Sequence of chain 1.A:
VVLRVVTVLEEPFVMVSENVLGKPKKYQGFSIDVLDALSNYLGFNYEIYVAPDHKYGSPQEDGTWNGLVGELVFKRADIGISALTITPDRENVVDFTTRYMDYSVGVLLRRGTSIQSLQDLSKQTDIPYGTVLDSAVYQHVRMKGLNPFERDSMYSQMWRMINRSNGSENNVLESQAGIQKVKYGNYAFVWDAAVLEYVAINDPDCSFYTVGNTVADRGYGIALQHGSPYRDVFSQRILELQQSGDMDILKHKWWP

This protein binds this small molecule.
Small molecule (SMILES): O=C(O)c1cc(=O)c2ccc(Cl)cc2[nH]1

Binding-site contacts:
Ligand atom C5 contacts residue TRP193 of chain 1.A at 3.6 Å (hydrophobic).
Ligand atom O1 contacts residue SER137 of chain 1.A at 3.8 Å.
Ligand atom CL1 contacts residue VAL197 of chain 1.A at 3.5 Å.
Ligand atom N1 contacts residue THR87 of chain 1.A at 3.9 Å.
Ligand atom C6 contacts residue GLU12 of chain 1.A at 3.8 Å.
Ligand atom C9 contacts residue TYR58 of chain 1.A at 3.3 Å (hydrophobic).
Ligand atom O2 contacts residue TYR58 of chain 1.A at 3.6 Å.
Ligand atom C4 contacts residue GLU12 of chain 1.A at 3.9 Å.
Ligand atom O1 contacts residue ALA138 of chain 1.A at 3.4 Å (h-bond).
Ligand atom CL1 contacts residue ASP194 of chain 1.A at 3.5 Å.
Ligand atom CL1 contacts residue GLU12 of chain 1.A at 3.7 Å.
Ligand atom C10 contacts residue ARG92 of chain 1.A at 3.5 Å.
Ligand atom CL1 contacts residue PHE15 of chain 1.A at 3.3 Å.
Ligand atom C1 contacts residue ALA138 of chain 1.A at 3.7 Å (hydrophobic).
Ligand atom C5 contacts residue ASP194 of chain 1.A at 3.7 Å.
Ligand atom O2 contacts residue LEU86 of chain 1.A at 3.6 Å.
Ligand atom C7 contacts residue TYR222 of chain 1.A at 3.4 Å (hydrophobic).
Ligand atom C8 contacts residue TYR58 of chain 1.A at 3.6 Å (hydrophobic).
Ligand atom C10 contacts residue TYR58 of chain 1.A at 3.5 Å (hydrophobic).
Ligand atom N1 contacts residue ALA85 of chain 1.A at 3.1 Å (h-bond).
Ligand atom C2 contacts residue ALA138 of chain 1.A at 3.7 Å (hydrophobic).
Ligand atom C7 contacts residue ALA85 of chain 1.A at 3.3 Å (hydrophobic).
Ligand atom C6 contacts residue TYR222 of chain 1.A at 3.5 Å (hydrophobic).
Ligand atom C3 contacts residue TYR58 of chain 1.A at 3.8 Å (hydrophobic).
Ligand atom C8 contacts residue ALA85 of chain 1.A at 3.6 Å (hydrophobic).
Ligand atom C2 contacts residue TYR58 of chain 1.A at 3.9 Å (hydrophobic).
Ligand atom O2 contacts residue THR87 of chain 1.A at 2.9 Å (h-bond).
Ligand atom C10 contacts residue THR87 of chain 1.A at 3.6 Å.
Ligand atom O1 contacts residue TRP193 of chain 1.A at 3.8 Å.
Ligand atom CL1 contacts residue TYR222 of chain 1.A at 3.5 Å.
Ligand atom CL1 contacts residue ALA85 of chain 1.A at 3.6 Å.
Ligand atom N1 contacts residue TYR58 of chain 1.A at 3.4 Å.
Ligand atom C4 contacts residue TRP193 of chain 1.A at 3.5 Å (hydrophobic).
Ligand atom C5 contacts residue GLU12 of chain 1.A at 3.6 Å.
Ligand atom O3 contacts residue ARG92 of chain 1.A at 2.9 Å (salt-bridge).
Ligand atom C7 contacts residue TYR58 of chain 1.A at 3.6 Å (hydrophobic).
Ligand atom O3 contacts residue TYR58 of chain 1.A at 3.6 Å.
Ligand atom O2 contacts residue ALA85 of chain 1.A at 3.4 Å (h-bond).
Ligand atom O2 contacts residue ARG92 of chain 1.A at 3.1 Å (salt-bridge).
Ligand atom C1 contacts residue TYR58 of chain 1.A at 3.6 Å (hydrophobic).